A protein and the small-molecule ligand that binds it are described below.
Small molecule (SMILES): CC(=O)N[C@@H]1[C@@H](O)[C@H](O)[C@@H](CO)O[C@H]1O

Binding-site contacts:
Ligand atom C1 contacts residue VAL22 of chain 1.A at 4.3 Å (hydrophobic).
Ligand atom O6 contacts residue GLN132 of chain 1.A at 3.9 Å.
Ligand atom O6 contacts residue LEU129 of chain 1.A at 3.8 Å.
Ligand atom C8 contacts residue ASN19 of chain 1.A at 4.5 Å.
Ligand atom C6 contacts residue LEU129 of chain 1.A at 4.1 Å (hydrophobic).
Ligand atom C3 contacts residue ASN19 of chain 1.A at 3.8 Å.
Ligand atom O5 contacts residue VAL22 of chain 1.A at 3.5 Å.
Ligand atom O7 contacts residue ASN19 of chain 1.A at 3.3 Å (h-bond).
Ligand atom C5 contacts residue VAL22 of chain 1.A at 4.4 Å (hydrophobic).
Ligand atom O5 contacts residue GLU133 of chain 1.A at 4.2 Å.
Ligand atom O5 contacts residue ASN19 of chain 1.A at 2.3 Å (h-bond).
Ligand atom C2 contacts residue ASN19 of chain 1.A at 2.4 Å.
Ligand atom C5 contacts residue ASN19 of chain 1.A at 3.6 Å.
Ligand atom C1 contacts residue GLU133 of chain 1.A at 4.3 Å.
Ligand atom C7 contacts residue ARG136 of chain 1.A at 4.2 Å.
Ligand atom C1 contacts residue SER21 of chain 1.A at 4.5 Å.
Ligand atom O7 contacts residue ARG136 of chain 1.A at 3.1 Å (salt-bridge).
Ligand atom C1 contacts residue ASN19 of chain 1.A at 1.4 Å.
Ligand atom C7 contacts residue ASN19 of chain 1.A at 3.3 Å.
Ligand atom C6 contacts residue VAL22 of chain 1.A at 4.0 Å (hydrophobic).
Ligand atom C4 contacts residue ASN19 of chain 1.A at 4.2 Å.
Ligand atom N2 contacts residue ASN19 of chain 1.A at 2.9 Å (h-bond).
Ligand atom O6 contacts residue VAL22 of chain 1.A at 4.3 Å.

Sequence of chain 1.A:
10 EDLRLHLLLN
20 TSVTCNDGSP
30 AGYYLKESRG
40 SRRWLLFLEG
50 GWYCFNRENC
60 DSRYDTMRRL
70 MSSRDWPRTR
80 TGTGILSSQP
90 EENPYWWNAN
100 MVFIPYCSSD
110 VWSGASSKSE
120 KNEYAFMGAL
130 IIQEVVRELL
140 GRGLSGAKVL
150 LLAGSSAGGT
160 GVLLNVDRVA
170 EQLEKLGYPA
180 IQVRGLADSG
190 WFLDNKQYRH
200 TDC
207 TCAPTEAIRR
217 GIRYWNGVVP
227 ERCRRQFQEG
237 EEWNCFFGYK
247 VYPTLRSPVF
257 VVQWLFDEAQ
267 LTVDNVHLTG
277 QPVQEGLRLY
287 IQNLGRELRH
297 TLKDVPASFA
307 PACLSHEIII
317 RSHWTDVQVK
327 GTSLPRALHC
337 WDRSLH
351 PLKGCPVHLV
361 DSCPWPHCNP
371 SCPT